Binding-site contacts:
Ligand atom C2 contacts residue ASN657 of chain 1.C at 2.5 Å.
Ligand atom O5 contacts residue ASN657 of chain 1.C at 2.4 Å (h-bond).
Ligand atom C8 contacts residue ASN657 of chain 1.C at 4.1 Å.
Ligand atom C5 contacts residue ASN657 of chain 1.C at 3.7 Å.
Ligand atom C8 contacts residue HIS655 of chain 1.C at 3.8 Å.
Ligand atom C1 contacts residue ASN657 of chain 1.C at 1.4 Å.
Ligand atom C4 contacts residue ASN657 of chain 1.C at 4.2 Å.
Ligand atom O7 contacts residue ASN657 of chain 1.C at 3.4 Å (h-bond).
Ligand atom C8 contacts residue VAL656 of chain 1.C at 4.4 Å (hydrophobic).
Ligand atom C3 contacts residue ASN657 of chain 1.C at 3.8 Å.
Ligand atom N2 contacts residue ASN657 of chain 1.C at 2.9 Å (h-bond).
Ligand atom C7 contacts residue ASN657 of chain 1.C at 3.4 Å.

This small molecule binds to this protein.
Small molecule (SMILES): CC(=O)N[C@@H]1[C@@H](O)[C@H](O)[C@@H](CO)O[C@H]1O

Sequence of chain 1.C:
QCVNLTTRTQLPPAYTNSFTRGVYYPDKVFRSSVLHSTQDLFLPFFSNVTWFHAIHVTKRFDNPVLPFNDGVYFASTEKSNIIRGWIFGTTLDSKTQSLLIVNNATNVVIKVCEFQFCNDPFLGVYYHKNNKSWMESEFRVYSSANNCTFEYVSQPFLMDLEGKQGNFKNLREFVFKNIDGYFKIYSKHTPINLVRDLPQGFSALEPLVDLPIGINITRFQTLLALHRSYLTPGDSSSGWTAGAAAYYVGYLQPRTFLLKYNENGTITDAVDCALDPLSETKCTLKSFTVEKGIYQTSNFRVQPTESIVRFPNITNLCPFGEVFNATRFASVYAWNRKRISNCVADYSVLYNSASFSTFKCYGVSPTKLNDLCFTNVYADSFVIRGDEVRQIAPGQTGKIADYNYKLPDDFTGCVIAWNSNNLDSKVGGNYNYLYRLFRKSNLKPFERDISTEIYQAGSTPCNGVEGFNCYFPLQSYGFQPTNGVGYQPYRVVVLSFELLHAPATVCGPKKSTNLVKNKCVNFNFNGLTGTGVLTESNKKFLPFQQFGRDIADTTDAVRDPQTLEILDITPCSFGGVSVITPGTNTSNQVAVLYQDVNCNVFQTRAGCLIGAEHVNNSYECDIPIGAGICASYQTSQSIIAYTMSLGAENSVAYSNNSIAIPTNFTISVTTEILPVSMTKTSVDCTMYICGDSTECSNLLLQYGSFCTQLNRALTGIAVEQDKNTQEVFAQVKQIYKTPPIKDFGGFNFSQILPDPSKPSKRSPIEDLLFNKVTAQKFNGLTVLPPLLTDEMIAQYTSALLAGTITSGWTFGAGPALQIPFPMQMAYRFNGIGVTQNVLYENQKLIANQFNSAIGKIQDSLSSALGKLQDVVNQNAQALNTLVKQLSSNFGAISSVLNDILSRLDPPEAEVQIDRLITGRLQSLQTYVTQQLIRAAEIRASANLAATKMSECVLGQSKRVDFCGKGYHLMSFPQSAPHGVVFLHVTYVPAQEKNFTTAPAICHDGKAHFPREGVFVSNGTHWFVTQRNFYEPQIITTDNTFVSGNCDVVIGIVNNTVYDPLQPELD